Sequence of chain 1.D:
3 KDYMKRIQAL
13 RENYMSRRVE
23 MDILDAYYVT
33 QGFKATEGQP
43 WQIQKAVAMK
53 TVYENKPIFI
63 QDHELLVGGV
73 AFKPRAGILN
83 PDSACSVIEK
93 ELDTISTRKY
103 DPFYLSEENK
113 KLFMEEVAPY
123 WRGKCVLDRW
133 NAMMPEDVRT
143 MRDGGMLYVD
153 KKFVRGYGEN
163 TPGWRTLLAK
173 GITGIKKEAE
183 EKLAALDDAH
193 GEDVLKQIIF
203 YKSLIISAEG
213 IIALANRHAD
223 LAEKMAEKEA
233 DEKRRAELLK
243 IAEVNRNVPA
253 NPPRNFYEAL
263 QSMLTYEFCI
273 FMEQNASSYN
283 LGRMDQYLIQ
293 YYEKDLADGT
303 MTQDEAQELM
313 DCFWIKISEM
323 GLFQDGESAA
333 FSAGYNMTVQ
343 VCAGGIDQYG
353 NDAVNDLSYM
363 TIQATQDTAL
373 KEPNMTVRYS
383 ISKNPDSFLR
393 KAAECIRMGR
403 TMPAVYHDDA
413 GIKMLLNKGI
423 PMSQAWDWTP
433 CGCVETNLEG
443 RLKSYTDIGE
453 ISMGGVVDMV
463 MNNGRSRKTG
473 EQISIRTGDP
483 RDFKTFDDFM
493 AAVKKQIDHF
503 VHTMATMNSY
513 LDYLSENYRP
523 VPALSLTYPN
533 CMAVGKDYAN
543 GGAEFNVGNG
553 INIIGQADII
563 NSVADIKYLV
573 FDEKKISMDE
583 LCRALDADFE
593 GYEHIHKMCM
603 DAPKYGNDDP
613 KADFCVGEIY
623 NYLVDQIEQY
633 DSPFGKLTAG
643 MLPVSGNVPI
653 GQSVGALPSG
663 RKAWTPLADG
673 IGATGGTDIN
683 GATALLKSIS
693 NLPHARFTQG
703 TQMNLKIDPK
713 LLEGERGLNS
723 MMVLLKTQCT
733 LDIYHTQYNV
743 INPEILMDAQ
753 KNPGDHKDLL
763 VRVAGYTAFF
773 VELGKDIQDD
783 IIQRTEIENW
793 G

The small molecule below binds the protein below.
Small molecule (SMILES): CN1C[C@H](O)C[C@@H]1C(=O)O

Binding-site contacts:
Ligand atom C05 contacts residue SER334 of chain 1.D at 3.9 Å.
Ligand atom C08 contacts residue SER280 of chain 1.D at 3.6 Å.
Ligand atom C08 contacts residue THR340 of chain 1.D at 3.8 Å.
Ligand atom C06 contacts residue LYS154 of chain 1.D at 3.9 Å.
Ligand atom C09 contacts residue ASN338 of chain 1.D at 3.1 Å.
Ligand atom C07 contacts residue GLU437 of chain 1.D at 3.4 Å.
Ligand atom C05 contacts residue ASP449 of chain 1.D at 4.0 Å.
Ligand atom O02 contacts residue SER279 of chain 1.D at 4.1 Å.
Ligand atom O02 contacts residue ASP449 of chain 1.D at 3.8 Å.
Ligand atom C07 contacts residue LEU644 of chain 1.D at 3.8 Å (hydrophobic).
Ligand atom O01 contacts residue SER280 of chain 1.D at 3.5 Å (h-bond).
Ligand atom C09 contacts residue CYS435 of chain 1.D at 3.8 Å (hydrophobic).
Ligand atom C08 contacts residue GLU437 of chain 1.D at 3.9 Å.
Ligand atom O02 contacts residue ARG157 of chain 1.D at 2.5 Å (salt-bridge).
Ligand atom O03 contacts residue ARG157 of chain 1.D at 3.0 Å (salt-bridge).
Ligand atom O01 contacts residue GLU437 of chain 1.D at 2.4 Å (salt-bridge).
Ligand atom O03 contacts residue LEU324 of chain 1.D at 3.4 Å.
Ligand atom N04 contacts residue THR340 of chain 1.D at 3.8 Å.
Ligand atom C08 contacts residue CYS435 of chain 1.D at 3.7 Å (hydrophobic).
Ligand atom C09 contacts residue SER279 of chain 1.D at 4.0 Å.
Ligand atom O02 contacts residue LYS154 of chain 1.D at 3.4 Å (salt-bridge).
Ligand atom O02 contacts residue LYS153 of chain 1.D at 3.9 Å.
Ligand atom O01 contacts residue THR448 of chain 1.D at 3.5 Å (h-bond).
Ligand atom C09 contacts residue SER334 of chain 1.D at 3.9 Å.
Ligand atom C07 contacts residue SER280 of chain 1.D at 4.1 Å.
Ligand atom O02 contacts residue SER334 of chain 1.D at 3.3 Å (h-bond).
Ligand atom C08 contacts residue SER279 of chain 1.D at 4.0 Å.
Ligand atom O03 contacts residue SER279 of chain 1.D at 2.9 Å (h-bond).
Ligand atom C06 contacts residue SER279 of chain 1.D at 3.8 Å.
Ligand atom C10 contacts residue ARG157 of chain 1.D at 3.1 Å.
Ligand atom C05 contacts residue SER279 of chain 1.D at 3.6 Å.
Ligand atom C06 contacts residue GLU161 of chain 1.D at 3.7 Å.
Ligand atom N04 contacts residue SER279 of chain 1.D at 3.1 Å (h-bond).
Ligand atom O01 contacts residue GLU161 of chain 1.D at 3.3 Å (salt-bridge).
Ligand atom O03 contacts residue SER334 of chain 1.D at 3.2 Å (h-bond).
Ligand atom C10 contacts residue SER334 of chain 1.D at 3.2 Å.
Ligand atom C06 contacts residue ASP449 of chain 1.D at 3.3 Å.
Ligand atom C09 contacts residue THR340 of chain 1.D at 3.6 Å.
Ligand atom C09 contacts residue VAL646 of chain 1.D at 4.0 Å (hydrophobic).
Ligand atom C10 contacts residue SER279 of chain 1.D at 3.3 Å.